The small molecule below binds the protein below.
Small molecule (SMILES): CC(=O)N[C@@H]1[C@@H](O)[C@H](O)[C@@H](CO)O[C@H]1O

Sequence of chain 1.C:
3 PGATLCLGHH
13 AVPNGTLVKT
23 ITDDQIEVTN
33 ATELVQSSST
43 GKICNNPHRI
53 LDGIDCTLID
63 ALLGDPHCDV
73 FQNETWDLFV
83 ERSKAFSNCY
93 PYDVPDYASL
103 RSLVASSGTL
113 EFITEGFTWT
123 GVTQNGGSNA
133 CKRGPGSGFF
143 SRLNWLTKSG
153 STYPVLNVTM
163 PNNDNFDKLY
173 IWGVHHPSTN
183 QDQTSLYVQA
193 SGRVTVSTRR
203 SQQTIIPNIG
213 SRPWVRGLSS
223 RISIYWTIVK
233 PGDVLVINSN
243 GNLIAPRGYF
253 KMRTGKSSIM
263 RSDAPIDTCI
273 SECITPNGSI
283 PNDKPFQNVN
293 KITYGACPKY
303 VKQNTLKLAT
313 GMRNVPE

Binding-site contacts:
Ligand atom C7 contacts residue ASN32 of chain 1.C at 3.3 Å.
Ligand atom N2 contacts residue ASN32 of chain 1.C at 2.9 Å (h-bond).
Ligand atom C7 contacts residue THR31 of chain 1.C at 4.4 Å.
Ligand atom C1 contacts residue ASN32 of chain 1.C at 1.5 Å.
Ligand atom C4 contacts residue ASN32 of chain 1.C at 4.3 Å.
Ligand atom C6 contacts residue ASN32 of chain 1.C at 4.3 Å.
Ligand atom C5 contacts residue ASN32 of chain 1.C at 3.7 Å.
Ligand atom C2 contacts residue ASN32 of chain 1.C at 2.5 Å.
Ligand atom O7 contacts residue THR31 of chain 1.C at 4.3 Å.
Ligand atom O7 contacts residue ASN32 of chain 1.C at 3.3 Å (h-bond).
Ligand atom C3 contacts residue ASN32 of chain 1.C at 3.8 Å.
Ligand atom O5 contacts residue ASN32 of chain 1.C at 2.5 Å (h-bond).
Ligand atom C8 contacts residue ASN32 of chain 1.C at 4.3 Å.
Ligand atom C8 contacts residue THR31 of chain 1.C at 4.1 Å.